Binding-site contacts:
Ligand atom O23 contacts residue LYS609 of chain 1.B at 3.0 Å.
Ligand atom N3 contacts residue ASP575 of chain 1.B at 2.7 Å (salt-bridge).
Ligand atom C29 contacts residue ARG610 of chain 1.B at 3.7 Å.
Ligand atom C34 contacts residue ARG610 of chain 1.B at 3.4 Å.
Ligand atom C9 contacts residue ASP482 of chain 1.B at 3.4 Å.
Ligand atom C4 contacts residue MET529 of chain 1.B at 3.7 Å (hydrophobic).
Ligand atom C2 contacts residue ASP575 of chain 1.B at 3.2 Å.
Ligand atom N1 contacts residue ILE504 of chain 1.B at 3.5 Å.
Ligand atom C2 contacts residue MET529 of chain 1.B at 3.6 Å (hydrophobic).
Ligand atom N22 contacts residue ARG610 of chain 1.B at 3.6 Å.
Ligand atom C15 contacts residue LYS609 of chain 1.B at 3.5 Å.
Ligand atom C4 contacts residue LYS609 of chain 1.B at 3.6 Å.
Ligand atom C13 contacts residue ACT1 of chain 1.O at 3.4 Å.
Ligand atom N14 contacts residue PHE580 of chain 1.B at 3.5 Å.
Ligand atom C27 contacts residue ASP539 of chain 1.B at 3.2 Å.
Ligand atom C5 contacts residue PHE580 of chain 1.B at 3.7 Å (hydrophobic).
Ligand atom N7 contacts residue LYS609 of chain 1.B at 3.3 Å (salt-bridge).
Ligand atom N11 contacts residue PHE603 of chain 1.B at 3.4 Å.
Ligand atom C8 contacts residue ARG686 of chain 1.B at 3.4 Å.
Ligand atom O23 contacts residue ARG610 of chain 1.B at 2.8 Å (salt-bridge).
Ligand atom N7 contacts residue PHE580 of chain 1.B at 3.5 Å.
Ligand atom O31 contacts residue ARG610 of chain 1.B at 3.0 Å (salt-bridge).
Ligand atom C9 contacts residue ARG686 of chain 1.B at 3.4 Å.
Ligand atom N11 contacts residue ASN502 of chain 1.B at 2.8 Å (h-bond).
Ligand atom C5 contacts residue ARG686 of chain 1.B at 3.6 Å.
Ligand atom C2 contacts residue ASN502 of chain 1.B at 3.5 Å.
Ligand atom C16 contacts residue LYS609 of chain 1.B at 3.5 Å.
Ligand atom C9 contacts residue ACT1 of chain 1.O at 3.6 Å.
Ligand atom C30 contacts residue ARG610 of chain 1.B at 3.4 Å.
Ligand atom C27 contacts residue MET538 of chain 1.B at 3.5 Å (hydrophobic).
Ligand atom N11 contacts residue ASP575 of chain 1.B at 2.9 Å (salt-bridge).
Ligand atom N1 contacts residue ASN502 of chain 1.B at 3.0 Å (h-bond).
Ligand atom O24 contacts residue ARG610 of chain 1.B at 3.5 Å (salt-bridge).
Ligand atom N10 contacts residue ASP482 of chain 1.B at 2.7 Å (salt-bridge).
Ligand atom N10 contacts residue ARG686 of chain 1.B at 3.4 Å.
Ligand atom O12 contacts residue GLY605 of chain 1.B at 3.3 Å (h-bond).
Ligand atom N7 contacts residue ARG686 of chain 1.B at 3.5 Å (salt-bridge).
Ligand atom C6 contacts residue ARG686 of chain 1.B at 3.7 Å.
Ligand atom O12 contacts residue LYS609 of chain 1.B at 2.6 Å (salt-bridge).
Ligand atom N3 contacts residue MET529 of chain 1.B at 3.4 Å (h-bond).

A small-molecule ligand and the protein it binds are described below.
Small molecule (SMILES): COc1ncnc(NS(=O)(=O)c2ccc(NCC3=Nc4c(nc(N)[nH]c4=O)NC3)cc2)c1OC

Sequence of chain 1.B:
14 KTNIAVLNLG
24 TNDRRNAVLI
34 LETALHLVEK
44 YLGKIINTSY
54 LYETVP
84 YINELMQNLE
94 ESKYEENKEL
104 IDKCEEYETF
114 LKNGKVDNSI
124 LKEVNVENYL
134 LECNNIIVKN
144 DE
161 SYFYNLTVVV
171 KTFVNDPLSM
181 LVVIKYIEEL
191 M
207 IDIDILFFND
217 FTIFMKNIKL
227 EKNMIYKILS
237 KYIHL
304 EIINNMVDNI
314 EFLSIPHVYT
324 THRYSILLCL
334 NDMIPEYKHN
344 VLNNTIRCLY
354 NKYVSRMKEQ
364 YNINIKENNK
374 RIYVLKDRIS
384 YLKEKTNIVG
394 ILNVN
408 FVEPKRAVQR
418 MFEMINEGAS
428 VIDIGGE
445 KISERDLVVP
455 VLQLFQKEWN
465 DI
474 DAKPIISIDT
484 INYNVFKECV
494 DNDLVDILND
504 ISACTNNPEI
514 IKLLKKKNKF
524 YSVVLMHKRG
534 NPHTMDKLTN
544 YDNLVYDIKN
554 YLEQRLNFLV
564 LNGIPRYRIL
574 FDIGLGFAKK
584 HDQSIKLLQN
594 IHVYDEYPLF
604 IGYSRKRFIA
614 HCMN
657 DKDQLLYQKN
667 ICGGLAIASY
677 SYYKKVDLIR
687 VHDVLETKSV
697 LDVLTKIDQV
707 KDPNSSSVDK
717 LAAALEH